Binding-site contacts:
Ligand atom C6 contacts residue GLU208 of chain 1.A at 2.6 Å.
Ligand atom N3 contacts residue PHE212 of chain 1.A at 2.9 Å.
Ligand atom C2 contacts residue GLU208 of chain 1.A at 1.6 Å.
Ligand atom N9 contacts residue PHE212 of chain 1.A at 4.0 Å.
Ligand atom O3' contacts residue ARG28 of chain 1.C at 3.5 Å (salt-bridge).
Ligand atom OP1 contacts residue GLY34 of chain 1.C at 3.8 Å.
Ligand atom C5' contacts residue ARG28 of chain 1.C at 3.1 Å.
Ligand atom C3' contacts residue DC1 of chain 1.E at 2.9 Å.
Ligand atom C2' contacts residue ARG28 of chain 1.C at 4.0 Å.
Ligand atom O4' contacts residue PHE212 of chain 1.A at 3.4 Å.
Ligand atom N6 contacts residue GLU208 of chain 1.A at 3.4 Å (salt-bridge).
Ligand atom OP1 contacts residue ARG28 of chain 1.C at 3.2 Å (salt-bridge).
Ligand atom O5' contacts residue ARG28 of chain 1.C at 3.4 Å.
Ligand atom O5' contacts residue DC1 of chain 1.H at 2.6 Å.
Ligand atom O5' contacts residue TYR31 of chain 1.C at 3.4 Å (h-bond).
Ligand atom C4' contacts residue DC1 of chain 1.E at 3.9 Å.
Ligand atom C1' contacts residue ALA27 of chain 1.C at 3.8 Å (hydrophobic).
Ligand atom OP2 contacts residue DC1 of chain 1.H at 2.0 Å.
Ligand atom C1' contacts residue PHE212 of chain 1.A at 3.5 Å (hydrophobic).
Ligand atom C5' contacts residue TYR31 of chain 1.C at 2.9 Å (hydrophobic).
Ligand atom O4' contacts residue DC1 of chain 1.H at 3.9 Å.
Ligand atom C1' contacts residue DC1 of chain 1.E at 3.6 Å.
Ligand atom C4' contacts residue DC1 of chain 1.H at 2.8 Å.
Ligand atom OP2 contacts residue GLN35 of chain 1.C at 3.9 Å.
Ligand atom C2' contacts residue DC1 of chain 1.E at 2.2 Å.
Ligand atom C5 contacts residue GLU208 of chain 1.A at 3.4 Å.
Ligand atom N1 contacts residue GLU208 of chain 1.A at 1.5 Å (salt-bridge).
Ligand atom C4 contacts residue PHE212 of chain 1.A at 3.9 Å (hydrophobic).
Ligand atom C4' contacts residue TYR31 of chain 1.C at 4.0 Å (hydrophobic).
Ligand atom C2 contacts residue HIS204 of chain 1.A at 4.0 Å.
Ligand atom C2 contacts residue PHE212 of chain 1.A at 3.8 Å (hydrophobic).
Ligand atom C4 contacts residue GLU208 of chain 1.A at 3.4 Å.
Ligand atom OP1 contacts residue ARG28 of chain 1.C at 3.9 Å.
Ligand atom N3 contacts residue GLU208 of chain 1.A at 2.7 Å (salt-bridge).
Ligand atom OP1 contacts residue DC1 of chain 1.H at 3.8 Å.
Ligand atom O3' contacts residue DC1 of chain 1.E at 3.3 Å.
Ligand atom C3' contacts residue DC1 of chain 1.H at 3.9 Å.
Ligand atom P contacts residue DC1 of chain 1.H at 2.5 Å.
Ligand atom C5' contacts residue DC1 of chain 1.H at 2.3 Å.
Ligand atom N1 contacts residue HIS204 of chain 1.A at 3.9 Å.

Sequence of chain 1.A:
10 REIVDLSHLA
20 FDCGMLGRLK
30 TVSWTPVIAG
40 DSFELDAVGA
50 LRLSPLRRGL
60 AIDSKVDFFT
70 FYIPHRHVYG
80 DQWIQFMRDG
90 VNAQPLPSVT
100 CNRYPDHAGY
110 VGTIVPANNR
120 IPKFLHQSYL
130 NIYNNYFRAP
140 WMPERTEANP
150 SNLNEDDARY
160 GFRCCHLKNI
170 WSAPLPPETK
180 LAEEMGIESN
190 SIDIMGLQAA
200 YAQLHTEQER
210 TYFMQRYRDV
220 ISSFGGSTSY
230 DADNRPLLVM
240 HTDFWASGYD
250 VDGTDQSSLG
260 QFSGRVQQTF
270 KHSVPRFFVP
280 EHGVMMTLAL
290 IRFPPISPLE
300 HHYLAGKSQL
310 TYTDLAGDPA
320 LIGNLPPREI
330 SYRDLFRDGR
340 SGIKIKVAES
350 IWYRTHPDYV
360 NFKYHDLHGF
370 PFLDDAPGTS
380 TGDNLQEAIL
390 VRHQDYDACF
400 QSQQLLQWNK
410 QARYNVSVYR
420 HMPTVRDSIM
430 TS

A protein and the small-molecule ligand that binds it are described below.
Small molecule (SMILES): Nc1ncnc2c1N1CN2[C@H]2C[C@]3(OP3(O)(O)OC[C@H]3OCC[C@@H]3O[P](=O)(O)OC[C@H]3O[C@@H]1C[C@@H]3O)[C@@H](CO[P](=O)(O)O[C@H]1CCO[C@@H]1COP(=O)=O)O2

Sequence of chain 1.C:
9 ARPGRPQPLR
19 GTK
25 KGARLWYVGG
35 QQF